Sequence of chain 1.D:
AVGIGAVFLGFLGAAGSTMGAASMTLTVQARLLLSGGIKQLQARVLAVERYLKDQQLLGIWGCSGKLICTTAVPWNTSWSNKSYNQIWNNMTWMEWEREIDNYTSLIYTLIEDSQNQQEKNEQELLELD

Binding-site contacts:
Ligand atom O6 contacts residue ASN87 of chain 1.C at 3.9 Å.
Ligand atom C3 contacts residue ASN87 of chain 1.C at 3.8 Å.
Ligand atom C7 contacts residue GLU86 of chain 1.C at 3.9 Å.
Ligand atom O7 contacts residue ASN87 of chain 1.C at 4.5 Å.
Ligand atom O7 contacts residue SER17 of chain 1.D at 3.3 Å.
Ligand atom C7 contacts residue ASN87 of chain 1.C at 3.9 Å.
Ligand atom N2 contacts residue GLU86 of chain 1.C at 3.4 Å (salt-bridge).
Ligand atom N2 contacts residue ASN87 of chain 1.C at 2.9 Å (h-bond).
Ligand atom O5 contacts residue ASN87 of chain 1.C at 2.4 Å (h-bond).
Ligand atom C5 contacts residue ASN87 of chain 1.C at 3.7 Å.
Ligand atom C2 contacts residue ASN87 of chain 1.C at 2.5 Å.
Ligand atom C8 contacts residue GLY13 of chain 1.D at 4.1 Å.
Ligand atom C8 contacts residue GLU86 of chain 1.C at 3.3 Å.
Ligand atom C1 contacts residue ASN87 of chain 1.C at 1.4 Å.
Ligand atom C4 contacts residue ASN87 of chain 1.C at 4.2 Å.
Ligand atom C7 contacts residue SER17 of chain 1.D at 4.0 Å.
Ligand atom C1 contacts residue GLU86 of chain 1.C at 4.4 Å.

This protein binds this small molecule.
Small molecule (SMILES): CC(=O)N[C@H]1[C@H](O[C@H]2[C@H](O)[C@@H](NC(C)=O)CO[C@@H]2CO)O[C@H](CO)[C@@H](O)[C@@H]1O

Sequence of chain 1.C:
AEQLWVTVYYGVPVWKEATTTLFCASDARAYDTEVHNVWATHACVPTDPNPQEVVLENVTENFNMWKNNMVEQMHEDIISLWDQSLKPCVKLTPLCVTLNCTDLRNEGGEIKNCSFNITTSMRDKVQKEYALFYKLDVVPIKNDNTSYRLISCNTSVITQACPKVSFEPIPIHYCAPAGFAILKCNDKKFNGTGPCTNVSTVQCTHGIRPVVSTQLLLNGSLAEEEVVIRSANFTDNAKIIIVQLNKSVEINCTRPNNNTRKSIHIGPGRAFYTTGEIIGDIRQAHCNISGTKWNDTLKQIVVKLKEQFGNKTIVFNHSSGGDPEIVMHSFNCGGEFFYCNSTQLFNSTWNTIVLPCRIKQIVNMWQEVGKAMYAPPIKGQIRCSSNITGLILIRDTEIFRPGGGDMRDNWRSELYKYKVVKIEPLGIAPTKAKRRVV